Sequence of chain 2.A:
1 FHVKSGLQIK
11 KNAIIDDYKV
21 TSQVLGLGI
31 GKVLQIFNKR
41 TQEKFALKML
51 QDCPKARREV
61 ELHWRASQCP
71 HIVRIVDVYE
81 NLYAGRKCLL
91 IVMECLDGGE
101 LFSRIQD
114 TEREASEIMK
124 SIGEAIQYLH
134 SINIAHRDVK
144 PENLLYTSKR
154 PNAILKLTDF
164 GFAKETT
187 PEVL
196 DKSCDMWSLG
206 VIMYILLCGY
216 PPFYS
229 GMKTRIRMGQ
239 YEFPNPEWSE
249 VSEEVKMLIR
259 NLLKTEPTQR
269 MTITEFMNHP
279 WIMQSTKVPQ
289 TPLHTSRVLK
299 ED

Binding-site contacts:
Ligand atom N12 contacts residue LEU96 of chain 2.A at 3.3 Å (h-bond).
Ligand atom N26 contacts residue GLU145 of chain 2.A at 2.7 Å (salt-bridge).
Ligand atom C9 contacts residue LEU96 of chain 2.A at 3.0 Å (hydrophobic).
Ligand atom C2 contacts residue GLY99 of chain 2.A at 4.0 Å.
Ligand atom C7 contacts residue LEU96 of chain 2.A at 3.4 Å (hydrophobic).
Ligand atom C16 contacts residue LEU25 of chain 2.A at 3.8 Å (hydrophobic).
Ligand atom C22 contacts residue LYS48 of chain 2.A at 3.2 Å.
Ligand atom O25 contacts residue ASP162 of chain 2.A at 3.5 Å.
Ligand atom C16 contacts residue LEU148 of chain 2.A at 3.6 Å (hydrophobic).
Ligand atom N10 contacts residue LEU25 of chain 2.A at 3.6 Å.
Ligand atom O25 contacts residue LYS48 of chain 2.A at 2.5 Å (salt-bridge).
Ligand atom C9 contacts residue CYS95 of chain 2.A at 3.6 Å (hydrophobic).
Ligand atom C1 contacts residue ASP97 of chain 2.A at 3.8 Å.
Ligand atom C13 contacts residue GLU94 of chain 2.A at 3.5 Å.
Ligand atom C13 contacts residue LEU96 of chain 2.A at 3.9 Å (hydrophobic).
Ligand atom C7 contacts residue LEU148 of chain 2.A at 3.6 Å (hydrophobic).
Ligand atom C8 contacts residue LEU25 of chain 2.A at 3.7 Å (hydrophobic).
Ligand atom N26 contacts residue THR161 of chain 2.A at 3.7 Å.
Ligand atom O27 contacts residue LYS48 of chain 2.A at 3.1 Å (salt-bridge).
Ligand atom C8 contacts residue LEU96 of chain 2.A at 3.2 Å (hydrophobic).
Ligand atom C21 contacts residue VAL33 of chain 2.A at 4.0 Å (hydrophobic).
Ligand atom C3 contacts residue GLY99 of chain 2.A at 3.8 Å.
Ligand atom N10 contacts residue CYS95 of chain 2.A at 3.8 Å.
Ligand atom C23 contacts residue GLU145 of chain 2.A at 3.7 Å.
Ligand atom C6 contacts residue LEU25 of chain 2.A at 3.8 Å (hydrophobic).
Ligand atom O27 contacts residue ASP162 of chain 2.A at 3.1 Å.
Ligand atom N12 contacts residue ALA46 of chain 2.A at 3.9 Å.
Ligand atom C6 contacts residue LEU96 of chain 2.A at 3.5 Å (hydrophobic).
Ligand atom C22 contacts residue ASP162 of chain 2.A at 3.8 Å.
Ligand atom C7 contacts residue LEU25 of chain 2.A at 3.4 Å (hydrophobic).
Ligand atom C14 contacts residue MET93 of chain 2.A at 3.8 Å (hydrophobic).
Ligand atom N10 contacts residue LEU96 of chain 2.A at 3.1 Å (h-bond).
Ligand atom N12 contacts residue GLU94 of chain 2.A at 3.9 Å.
Ligand atom N26 contacts residue ASN146 of chain 2.A at 3.0 Å (h-bond).
Ligand atom C13 contacts residue ALA46 of chain 2.A at 3.6 Å (hydrophobic).
Ligand atom C23 contacts residue ASN146 of chain 2.A at 3.9 Å.
Ligand atom C11 contacts residue LEU148 of chain 2.A at 3.8 Å (hydrophobic).
Ligand atom C5 contacts residue LEU96 of chain 2.A at 3.3 Å (hydrophobic).
Ligand atom C4 contacts residue ASP97 of chain 2.A at 3.7 Å.
Ligand atom C9 contacts residue LEU25 of chain 2.A at 3.7 Å (hydrophobic).

This protein binds this small molecule.
Small molecule (SMILES): NCCn1nc(-c2ccnc(-c3cnc4ccccc4c3)c2)cc1C(=O)O